Binding-site contacts:
Ligand atom O5 contacts residue TYR207 of chain 1.B at 4.2 Å.
Ligand atom C4 contacts residue ASN142 of chain 1.B at 4.2 Å.
Ligand atom N2 contacts residue ASN142 of chain 1.B at 3.0 Å (h-bond).
Ligand atom O6 contacts residue TYR207 of chain 1.B at 3.2 Å (h-bond).
Ligand atom C7 contacts residue ASN142 of chain 1.B at 3.6 Å.
Ligand atom C1 contacts residue TYR207 of chain 1.B at 4.3 Å (hydrophobic).
Ligand atom C1 contacts residue ASN142 of chain 1.B at 1.4 Å.
Ligand atom O7 contacts residue LYS191 of chain 1.B at 3.9 Å.
Ligand atom O7 contacts residue ASN142 of chain 1.B at 3.7 Å.
Ligand atom C2 contacts residue ASN142 of chain 1.B at 2.5 Å.
Ligand atom N2 contacts residue ILE209 of chain 1.B at 4.2 Å.
Ligand atom C6 contacts residue TYR207 of chain 1.B at 4.2 Å (hydrophobic).
Ligand atom O4 contacts residue TYR207 of chain 1.B at 4.4 Å.
Ligand atom C5 contacts residue TYR207 of chain 1.B at 3.8 Å (hydrophobic).
Ligand atom C3 contacts residue ASN142 of chain 1.B at 3.8 Å.
Ligand atom C5 contacts residue ASN142 of chain 1.B at 3.6 Å.
Ligand atom C8 contacts residue GLU185 of chain 1.B at 4.2 Å.
Ligand atom C8 contacts residue ILE209 of chain 1.B at 3.7 Å (hydrophobic).
Ligand atom O7 contacts residue TYR207 of chain 1.B at 4.2 Å.
Ligand atom C7 contacts residue ILE209 of chain 1.B at 4.3 Å (hydrophobic).
Ligand atom O5 contacts residue ASN142 of chain 1.B at 2.3 Å (h-bond).

The small molecule below binds the protein below.
Small molecule (SMILES): CC(=O)N[C@H]1[C@H](O[C@H]2[C@H](O)[C@@H](NC(C)=O)CO[C@@H]2CO)O[C@H](CO)[C@@H](O)[C@@H]1O

Sequence of chain 1.B:
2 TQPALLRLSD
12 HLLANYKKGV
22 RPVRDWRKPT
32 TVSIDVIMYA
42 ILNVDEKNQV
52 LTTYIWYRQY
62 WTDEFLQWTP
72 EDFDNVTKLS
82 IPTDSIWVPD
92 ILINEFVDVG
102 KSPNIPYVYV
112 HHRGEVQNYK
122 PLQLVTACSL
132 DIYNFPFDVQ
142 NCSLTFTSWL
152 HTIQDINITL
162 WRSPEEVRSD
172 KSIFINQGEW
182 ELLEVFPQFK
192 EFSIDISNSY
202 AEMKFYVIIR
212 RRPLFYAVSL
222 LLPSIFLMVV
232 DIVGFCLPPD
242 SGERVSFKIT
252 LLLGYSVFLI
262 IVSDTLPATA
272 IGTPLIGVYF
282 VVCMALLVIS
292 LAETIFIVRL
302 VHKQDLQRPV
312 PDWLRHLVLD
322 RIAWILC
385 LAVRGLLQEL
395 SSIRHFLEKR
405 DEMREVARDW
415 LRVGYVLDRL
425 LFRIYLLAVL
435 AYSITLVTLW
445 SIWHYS